Binding-site contacts:
Ligand atom N3 contacts residue PHE309 of chain 1.D at 3.5 Å.
Ligand atom O3D contacts residue ASN364 of chain 1.D at 3.4 Å (h-bond).
Ligand atom O5D contacts residue PHE268 of chain 1.D at 3.3 Å.
Ligand atom N6 contacts residue MSE374 of chain 1.D at 3.6 Å.
Ligand atom N6 contacts residue ASN123 of chain 1.D at 3.4 Å (h-bond).
Ligand atom C4 contacts residue PHE309 of chain 1.D at 3.7 Å (hydrophobic).
Ligand atom C5D contacts residue PRO355 of chain 1.D at 3.7 Å (hydrophobic).
Ligand atom O2B contacts residue GLY264 of chain 1.D at 2.6 Å (h-bond).
Ligand atom C5 contacts residue VAL371 of chain 1.D at 3.7 Å (hydrophobic).
Ligand atom N9 contacts residue VAL371 of chain 1.D at 3.7 Å.
Ligand atom C3D contacts residue ASP357 of chain 1.D at 3.7 Å.
Ligand atom O2D contacts residue ASP357 of chain 1.D at 3.7 Å.
Ligand atom O1B contacts residue MSE265 of chain 1.D at 3.6 Å.
Ligand atom O1B contacts residue GLY264 of chain 1.D at 3.7 Å.
Ligand atom O1A contacts residue PHE267 of chain 1.D at 3.0 Å (h-bond).
Ligand atom O1D contacts residue SER370 of chain 1.D at 3.6 Å (h-bond).
Ligand atom O3' contacts residue MSE265 of chain 1.D at 3.2 Å (h-bond).
Ligand atom O3D contacts residue ASP357 of chain 1.D at 2.7 Å (salt-bridge).
Ligand atom N1 contacts residue VAL337 of chain 1.D at 3.2 Å (h-bond).
Ligand atom O2D contacts residue GLU372 of chain 1.D at 2.7 Å (salt-bridge).
Ligand atom O1A contacts residue GLY266 of chain 1.D at 3.3 Å.
Ligand atom N6 contacts residue ASP336 of chain 1.D at 2.6 Å (salt-bridge).
Ligand atom C1D contacts residue SER370 of chain 1.D at 3.4 Å.
Ligand atom O1B contacts residue GLY266 of chain 1.D at 2.9 Å (h-bond).
Ligand atom C5' contacts residue VAL371 of chain 1.D at 3.4 Å (hydrophobic).
Ligand atom C4D contacts residue PHE268 of chain 1.D at 3.5 Å (hydrophobic).
Ligand atom O1D contacts residue ASN364 of chain 1.D at 3.5 Å (h-bond).
Ligand atom C8 contacts residue VAL371 of chain 1.D at 3.6 Å (hydrophobic).
Ligand atom O2A contacts residue VAL371 of chain 1.D at 3.0 Å (h-bond).
Ligand atom O2B contacts residue PRO355 of chain 1.D at 3.6 Å.
Ligand atom O3' contacts residue GLY266 of chain 1.D at 3.1 Å.
Ligand atom O1B contacts residue PHE267 of chain 1.D at 3.0 Å (h-bond).
Ligand atom N7 contacts residue PRO120 of chain 1.D at 3.5 Å.
Ligand atom C3D contacts residue SER356 of chain 1.D at 3.6 Å.
Ligand atom O1B contacts residue PHE268 of chain 1.D at 3.0 Å (h-bond).
Ligand atom C2 contacts residue VAL337 of chain 1.D at 3.7 Å (hydrophobic).
Ligand atom N7 contacts residue VAL371 of chain 1.D at 3.5 Å.
Ligand atom O2B contacts residue VAL263 of chain 1.D at 3.7 Å.
Ligand atom O2D contacts residue ASN364 of chain 1.D at 3.1 Å (h-bond).
Ligand atom C2D contacts residue GLU372 of chain 1.D at 3.5 Å.

The protein below binds the small molecule below.
Small molecule (SMILES): Nc1ncnc2c1ncn2[C@@H]1O[C@H](COP(=O)(O)OP(=O)(O)OC[C@H]2O[C@H](O)[C@H](O)[C@@H]2O)[C@@H](O)[C@H]1O

Sequence of chain 1.D:
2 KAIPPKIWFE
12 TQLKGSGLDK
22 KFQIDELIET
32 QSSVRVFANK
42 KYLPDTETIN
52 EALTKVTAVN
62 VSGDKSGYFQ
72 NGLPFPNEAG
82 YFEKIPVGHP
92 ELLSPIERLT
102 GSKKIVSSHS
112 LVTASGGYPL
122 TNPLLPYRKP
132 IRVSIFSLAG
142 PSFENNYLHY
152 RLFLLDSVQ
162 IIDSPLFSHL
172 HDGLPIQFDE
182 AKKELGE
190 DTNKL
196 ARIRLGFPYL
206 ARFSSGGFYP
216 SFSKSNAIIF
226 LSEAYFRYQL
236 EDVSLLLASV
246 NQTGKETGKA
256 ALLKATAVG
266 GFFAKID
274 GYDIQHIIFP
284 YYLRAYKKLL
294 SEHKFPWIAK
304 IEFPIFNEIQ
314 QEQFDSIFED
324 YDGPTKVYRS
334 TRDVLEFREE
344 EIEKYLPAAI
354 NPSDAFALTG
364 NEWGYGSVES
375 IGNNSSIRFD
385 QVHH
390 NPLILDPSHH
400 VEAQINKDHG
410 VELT